Sequence of chain 3.A:
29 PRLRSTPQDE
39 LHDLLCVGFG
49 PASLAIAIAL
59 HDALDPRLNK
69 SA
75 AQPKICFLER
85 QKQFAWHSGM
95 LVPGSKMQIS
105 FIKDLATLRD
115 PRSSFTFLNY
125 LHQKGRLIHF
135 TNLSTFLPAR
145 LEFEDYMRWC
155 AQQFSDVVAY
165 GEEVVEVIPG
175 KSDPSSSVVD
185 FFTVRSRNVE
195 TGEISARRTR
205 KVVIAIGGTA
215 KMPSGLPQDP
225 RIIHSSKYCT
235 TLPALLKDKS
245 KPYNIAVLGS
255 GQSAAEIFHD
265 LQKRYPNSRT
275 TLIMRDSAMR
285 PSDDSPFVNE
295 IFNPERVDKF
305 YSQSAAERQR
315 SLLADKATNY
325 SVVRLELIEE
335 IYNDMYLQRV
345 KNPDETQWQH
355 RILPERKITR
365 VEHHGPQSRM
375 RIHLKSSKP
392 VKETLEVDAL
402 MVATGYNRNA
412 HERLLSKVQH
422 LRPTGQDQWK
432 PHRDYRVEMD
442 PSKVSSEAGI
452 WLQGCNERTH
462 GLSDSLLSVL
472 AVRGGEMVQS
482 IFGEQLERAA

Binding-site contacts:
Ligand atom C contacts residue ILE103 of chain 3.A at 3.9 Å (hydrophobic).
Ligand atom CG contacts residue GLN102 of chain 3.A at 3.8 Å.
Ligand atom CD contacts residue ASN323 of chain 3.A at 4.3 Å.
Ligand atom N contacts residue ASN293 of chain 3.A at 2.5 Å (h-bond).
Ligand atom C contacts residue PHE296 of chain 3.A at 3.8 Å (hydrophobic).
Ligand atom C contacts residue LYS107 of chain 3.A at 3.3 Å.
Ligand atom NE contacts residue LEU467 of chain 3.A at 4.3 Å.
Ligand atom CB contacts residue SER469 of chain 3.A at 4.0 Å.
Ligand atom O contacts residue ASN293 of chain 3.A at 3.2 Å (h-bond).
Ligand atom CB contacts residue GLN102 of chain 3.A at 3.5 Å.
Ligand atom CD contacts residue GLN102 of chain 3.A at 3.5 Å.
Ligand atom CA contacts residue ASN293 of chain 3.A at 3.5 Å.
Ligand atom OXT contacts residue LYS107 of chain 3.A at 2.9 Å (salt-bridge).
Ligand atom O contacts residue LYS107 of chain 3.A at 2.9 Å (salt-bridge).
Ligand atom CA contacts residue SER469 of chain 3.A at 4.1 Å.
Ligand atom OXT contacts residue ILE103 of chain 3.A at 3.4 Å.
Ligand atom OXT contacts residue SER469 of chain 3.A at 2.7 Å (h-bond).
Ligand atom CB contacts residue LEU467 of chain 3.A at 4.2 Å (hydrophobic).
Ligand atom CD contacts residue FAD1 of chain 3.B at 4.2 Å.
Ligand atom N contacts residue PHE296 of chain 3.A at 3.9 Å.
Ligand atom CG contacts residue LEU467 of chain 3.A at 3.8 Å (hydrophobic).
Ligand atom O contacts residue PHE296 of chain 3.A at 4.4 Å.
Ligand atom CB contacts residue ILE103 of chain 3.A at 4.0 Å (hydrophobic).
Ligand atom NE contacts residue THR322 of chain 3.A at 4.4 Å.
Ligand atom CG contacts residue THR322 of chain 3.A at 4.4 Å.
Ligand atom NE contacts residue NAP1 of chain 3.C at 3.3 Å (h-bond).
Ligand atom C contacts residue SER469 of chain 3.A at 3.7 Å.
Ligand atom NE contacts residue ASN323 of chain 3.A at 3.2 Å (h-bond).
Ligand atom O contacts residue ILE103 of chain 3.A at 4.1 Å.
Ligand atom CD contacts residue LEU467 of chain 3.A at 4.0 Å (hydrophobic).
Ligand atom C contacts residue ASN293 of chain 3.A at 3.7 Å.
Ligand atom NE contacts residue GLN102 of chain 3.A at 3.9 Å.
Ligand atom N contacts residue GLN102 of chain 3.A at 4.5 Å.
Ligand atom CA contacts residue PHE296 of chain 3.A at 3.6 Å (hydrophobic).
Ligand atom OXT contacts residue PHE296 of chain 3.A at 3.4 Å.

The small molecule below binds the protein below.
Small molecule (SMILES): NCCC[C@H](N)C(=O)O